This protein binds this small molecule.
Small molecule (SMILES): CC(=O)N1CCc2c(sc3nc(SCC(=O)Nc4cccnc4C)n(Cc4ccco4)c(=O)c23)C1

Binding-site contacts:
Ligand atom S1 contacts residue ASN99 of chain 1.A at 3.7 Å.
Ligand atom C10 contacts residue VAL46 of chain 1.A at 4.0 Å (hydrophobic).
Ligand atom N3 contacts residue VAL46 of chain 1.A at 3.8 Å.
Ligand atom N5 contacts residue LEU53 of chain 1.A at 3.9 Å.
Ligand atom C9 contacts residue LEU51 of chain 1.A at 3.9 Å (hydrophobic).
Ligand atom C5 contacts residue LEU53 of chain 1.A at 3.9 Å (hydrophobic).
Ligand atom C16 contacts residue TRP40 of chain 1.A at 3.1 Å (hydrophobic).
Ligand atom C8 contacts residue PRO41 of chain 1.A at 4.0 Å (hydrophobic).
Ligand atom C20 contacts residue LEU53 of chain 1.A at 3.5 Å (hydrophobic).
Ligand atom O1 contacts residue ASN99 of chain 1.A at 2.9 Å (h-bond).
Ligand atom C24 contacts residue LEU53 of chain 1.A at 3.8 Å (hydrophobic).
Ligand atom C19 contacts residue ASN52 of chain 1.A at 4.1 Å.
Ligand atom C4 contacts residue LEU51 of chain 1.A at 4.3 Å (hydrophobic).
Ligand atom O4 contacts residue PRO41 of chain 1.A at 4.3 Å.
Ligand atom C8 contacts residue LEU51 of chain 1.A at 4.0 Å (hydrophobic).
Ligand atom C19 contacts residue LEU53 of chain 1.A at 3.6 Å (hydrophobic).
Ligand atom O4 contacts residue LEU51 of chain 1.A at 4.2 Å.
Ligand atom C6 contacts residue ILE105 of chain 1.A at 4.3 Å (hydrophobic).
Ligand atom C9 contacts residue PRO41 of chain 1.A at 4.0 Å (hydrophobic).
Ligand atom C7 contacts residue ASN99 of chain 1.A at 4.0 Å.
Ligand atom C23 contacts residue ASN52 of chain 1.A at 3.5 Å.
Ligand atom C22 contacts residue ASN52 of chain 1.A at 3.7 Å.
Ligand atom C5 contacts residue ASN99 of chain 1.A at 4.1 Å.
Ligand atom C10 contacts residue ASN99 of chain 1.A at 4.0 Å.
Ligand atom O1 contacts residue CYS95 of chain 1.A at 4.1 Å.
Ligand atom C8 contacts residue VAL46 of chain 1.A at 3.6 Å (hydrophobic).
Ligand atom C11 contacts residue PRO41 of chain 1.A at 4.0 Å (hydrophobic).
Ligand atom C23 contacts residue LEU53 of chain 1.A at 4.2 Å (hydrophobic).
Ligand atom C7 contacts residue LEU53 of chain 1.A at 4.0 Å (hydrophobic).
Ligand atom S1 contacts residue LEU53 of chain 1.A at 3.8 Å.
Ligand atom C9 contacts residue ILE105 of chain 1.A at 4.0 Å (hydrophobic).
Ligand atom C15 contacts residue TRP40 of chain 1.A at 4.0 Å (hydrophobic).
Ligand atom C13 contacts residue TRP40 of chain 1.A at 4.1 Å (hydrophobic).
Ligand atom C11 contacts residue VAL46 of chain 1.A at 4.0 Å (hydrophobic).
Ligand atom O4 contacts residue TRP40 of chain 1.A at 4.1 Å.
Ligand atom C7 contacts residue TYR56 of chain 1.A at 4.3 Å (hydrophobic).
Ligand atom C11 contacts residue PHE42 of chain 1.A at 3.5 Å (hydrophobic).
Ligand atom N4 contacts residue LEU53 of chain 1.A at 4.0 Å.
Ligand atom N4 contacts residue LEU51 of chain 1.A at 3.8 Å.
Ligand atom C6 contacts residue LEU51 of chain 1.A at 4.0 Å (hydrophobic).

Sequence of chain 1.A:
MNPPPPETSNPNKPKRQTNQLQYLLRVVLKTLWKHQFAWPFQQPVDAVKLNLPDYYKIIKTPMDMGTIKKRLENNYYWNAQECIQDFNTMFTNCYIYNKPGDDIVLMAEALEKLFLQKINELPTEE